Binding-site contacts:
Ligand atom C3 contacts residue ASN202 of chain 2.A at 3.6 Å.
Ligand atom C4 contacts residue ASN202 of chain 2.A at 4.2 Å.
Ligand atom C1 contacts residue ASN202 of chain 2.A at 1.4 Å.
Ligand atom O5 contacts residue ARG197 of chain 2.A at 2.9 Å (salt-bridge).
Ligand atom C5 contacts residue ARG197 of chain 2.A at 3.8 Å.
Ligand atom O7 contacts residue ASN202 of chain 2.A at 3.4 Å (h-bond).
Ligand atom C6 contacts residue ARG197 of chain 2.A at 3.7 Å.
Ligand atom C8 contacts residue ILE199 of chain 2.A at 4.0 Å (hydrophobic).
Ligand atom O5 contacts residue ASN202 of chain 2.A at 2.4 Å (h-bond).
Ligand atom C5 contacts residue ASN202 of chain 2.A at 3.7 Å.
Ligand atom O6 contacts residue ARG197 of chain 2.A at 4.2 Å.
Ligand atom C2 contacts residue ASN202 of chain 2.A at 2.4 Å.
Ligand atom C8 contacts residue ASN202 of chain 2.A at 3.6 Å.
Ligand atom C7 contacts residue ASN202 of chain 2.A at 3.2 Å.
Ligand atom C8 contacts residue THR203 of chain 2.A at 4.2 Å.
Ligand atom C6 contacts residue VAL179 of chain 2.A at 4.3 Å (hydrophobic).
Ligand atom N2 contacts residue ASN202 of chain 2.A at 2.8 Å (h-bond).
Ligand atom C1 contacts residue ARG197 of chain 2.A at 3.6 Å.
Ligand atom N2 contacts residue THR203 of chain 2.A at 4.1 Å.

Sequence of chain 2.A:
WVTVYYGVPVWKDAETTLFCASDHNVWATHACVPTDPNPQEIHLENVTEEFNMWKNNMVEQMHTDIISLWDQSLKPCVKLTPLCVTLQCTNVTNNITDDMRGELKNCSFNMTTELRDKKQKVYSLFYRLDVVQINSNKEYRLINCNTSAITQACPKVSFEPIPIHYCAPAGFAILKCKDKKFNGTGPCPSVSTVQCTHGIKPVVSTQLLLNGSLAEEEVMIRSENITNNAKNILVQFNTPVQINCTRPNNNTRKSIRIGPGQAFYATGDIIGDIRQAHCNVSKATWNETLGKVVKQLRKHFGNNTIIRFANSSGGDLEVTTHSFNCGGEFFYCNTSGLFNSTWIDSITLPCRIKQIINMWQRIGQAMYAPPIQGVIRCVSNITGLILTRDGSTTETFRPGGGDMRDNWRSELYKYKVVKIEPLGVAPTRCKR

This small molecule binds to this protein.
Small molecule (SMILES): CC(=O)N[C@H]1[C@H](O[C@H]2[C@H](O)[C@@H](NC(C)=O)CO[C@@H]2CO)O[C@H](CO)[C@@H](O)[C@@H]1O